Sequence of chain 3.C:
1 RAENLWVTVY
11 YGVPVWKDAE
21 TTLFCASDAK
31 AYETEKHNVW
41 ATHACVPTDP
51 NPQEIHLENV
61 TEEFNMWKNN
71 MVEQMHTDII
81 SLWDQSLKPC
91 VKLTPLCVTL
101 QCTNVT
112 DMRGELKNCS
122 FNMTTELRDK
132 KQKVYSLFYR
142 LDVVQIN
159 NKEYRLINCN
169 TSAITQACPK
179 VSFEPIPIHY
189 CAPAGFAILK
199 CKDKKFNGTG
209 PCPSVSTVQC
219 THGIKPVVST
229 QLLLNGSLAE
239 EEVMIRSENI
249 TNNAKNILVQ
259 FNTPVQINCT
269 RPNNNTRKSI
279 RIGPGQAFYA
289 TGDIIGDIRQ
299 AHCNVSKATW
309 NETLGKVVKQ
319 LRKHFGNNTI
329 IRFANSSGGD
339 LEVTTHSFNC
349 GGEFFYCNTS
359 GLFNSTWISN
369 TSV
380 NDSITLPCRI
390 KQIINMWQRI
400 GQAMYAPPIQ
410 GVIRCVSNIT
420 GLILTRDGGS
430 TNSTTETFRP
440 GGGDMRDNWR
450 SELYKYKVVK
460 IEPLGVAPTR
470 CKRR

Binding-site contacts:
Ligand atom C6 contacts residue NAG1 of chain 3.P at 4.2 Å.
Ligand atom C5 contacts residue SER358 of chain 3.C at 4.0 Å.
Ligand atom C1 contacts residue NAG1 of chain 3.P at 3.2 Å.
Ligand atom C2 contacts residue ASN356 of chain 3.C at 2.4 Å.
Ligand atom C4 contacts residue NAG2 of chain 3.P at 4.2 Å.
Ligand atom C2 contacts residue NAG1 of chain 3.P at 3.6 Å.
Ligand atom O5 contacts residue NAG1 of chain 3.P at 4.1 Å.
Ligand atom C3 contacts residue NAG1 of chain 3.P at 3.7 Å.
Ligand atom O5 contacts residue NAG2 of chain 3.P at 4.0 Å.
Ligand atom C6 contacts residue NAG2 of chain 3.P at 3.8 Å.
Ligand atom C7 contacts residue NAG1 of chain 3.P at 3.1 Å.
Ligand atom C7 contacts residue ASN356 of chain 3.C at 3.9 Å.
Ligand atom C1 contacts residue ASN356 of chain 3.C at 1.4 Å.
Ligand atom C5 contacts residue NAG2 of chain 3.P at 4.4 Å.
Ligand atom C8 contacts residue NAG1 of chain 3.P at 4.1 Å.
Ligand atom O4 contacts residue NAG2 of chain 3.P at 4.3 Å.
Ligand atom C7 contacts residue NAG1 of chain 3.Q at 4.3 Å.
Ligand atom N2 contacts residue ASN356 of chain 3.C at 2.9 Å (h-bond).
Ligand atom N2 contacts residue NAG1 of chain 3.P at 3.5 Å (h-bond).
Ligand atom O6 contacts residue NAG2 of chain 3.P at 3.5 Å (h-bond).
Ligand atom C8 contacts residue NAG1 of chain 3.Q at 3.2 Å.
Ligand atom C3 contacts residue ASN356 of chain 3.C at 3.8 Å.
Ligand atom O7 contacts residue NAG1 of chain 3.P at 2.6 Å (h-bond).
Ligand atom O4 contacts residue NAG1 of chain 3.P at 3.6 Å.
Ligand atom O5 contacts residue ASN356 of chain 3.C at 2.4 Å (h-bond).
Ligand atom C6 contacts residue SER358 of chain 3.C at 4.2 Å.
Ligand atom C4 contacts residue ASN356 of chain 3.C at 4.2 Å.
Ligand atom O7 contacts residue NAG2 of chain 3.P at 3.8 Å.
Ligand atom C1 contacts residue SER358 of chain 3.C at 3.8 Å.
Ligand atom C5 contacts residue ASN356 of chain 3.C at 3.7 Å.
Ligand atom O5 contacts residue SER358 of chain 3.C at 3.6 Å.
Ligand atom C5 contacts residue NAG1 of chain 3.P at 4.2 Å.
Ligand atom O7 contacts residue NAG1 of chain 3.Q at 4.0 Å.
Ligand atom C8 contacts residue ARG388 of chain 3.C at 4.3 Å.

A protein and the small-molecule ligand that binds it are described below.
Small molecule (SMILES): CC(=O)N[C@H]1[C@H](O[C@H]2[C@H](O)[C@@H](NC(C)=O)CO[C@@H]2CO)O[C@H](CO)[C@@H](O)[C@@H]1O